Binding-site contacts:
Ligand atom O6 contacts residue ASN89 of chain 1.A at 2.9 Å (h-bond).
Ligand atom C5 contacts residue VAL95 of chain 1.A at 3.9 Å (hydrophobic).
Ligand atom C8 contacts residue ASN89 of chain 1.A at 3.6 Å.
Ligand atom O2 contacts residue PRO31 of chain 1.A at 3.1 Å (h-bond).
Ligand atom N3 contacts residue VAL95 of chain 1.A at 4.4 Å.
Ligand atom C5 contacts residue LEU43 of chain 1.A at 4.2 Å (hydrophobic).
Ligand atom C2 contacts residue VAL36 of chain 1.A at 4.3 Å (hydrophobic).
Ligand atom C6 contacts residue VAL36 of chain 1.A at 4.5 Å (hydrophobic).
Ligand atom N7 contacts residue TYR88 of chain 1.A at 4.4 Å.
Ligand atom N7 contacts residue VAL95 of chain 1.A at 3.9 Å.
Ligand atom N1 contacts residue VAL95 of chain 1.A at 3.8 Å.
Ligand atom O6 contacts residue CYS85 of chain 1.A at 4.0 Å.
Ligand atom O2 contacts residue VAL36 of chain 1.A at 4.3 Å.
Ligand atom N7 contacts residue ASN89 of chain 1.A at 2.7 Å (h-bond).
Ligand atom C6 contacts residue ASN89 of chain 1.A at 3.8 Å.
Ligand atom C5 contacts residue ASN89 of chain 1.A at 3.8 Å.
Ligand atom C4 contacts residue LEU41 of chain 1.A at 4.4 Å (hydrophobic).
Ligand atom C3 contacts residue LEU41 of chain 1.A at 3.7 Å (hydrophobic).
Ligand atom N7 contacts residue LEU43 of chain 1.A at 3.9 Å.
Ligand atom C1 contacts residue PRO31 of chain 1.A at 3.7 Å (hydrophobic).
Ligand atom C4 contacts residue LEU43 of chain 1.A at 4.2 Å (hydrophobic).
Ligand atom N7 contacts residue HIS93 of chain 1.A at 4.4 Å.
Ligand atom C8 contacts residue HIS93 of chain 1.A at 3.9 Å.
Ligand atom C4 contacts residue VAL95 of chain 1.A at 4.5 Å (hydrophobic).
Ligand atom N9 contacts residue HIS93 of chain 1.A at 4.5 Å.
Ligand atom N3 contacts residue LEU41 of chain 1.A at 4.0 Å.
Ligand atom N1 contacts residue PRO31 of chain 1.A at 4.5 Å.
Ligand atom N9 contacts residue LEU43 of chain 1.A at 4.0 Å.
Ligand atom C2 contacts residue VAL95 of chain 1.A at 4.1 Å (hydrophobic).
Ligand atom C8 contacts residue LEU43 of chain 1.A at 3.8 Å (hydrophobic).
Ligand atom C2 contacts residue PRO31 of chain 1.A at 4.0 Å (hydrophobic).
Ligand atom N1 contacts residue VAL36 of chain 1.A at 3.9 Å.
Ligand atom C1 contacts residue PHE32 of chain 1.A at 4.1 Å (hydrophobic).
Ligand atom C6 contacts residue VAL95 of chain 1.A at 3.9 Å (hydrophobic).
Ligand atom C1 contacts residue VAL95 of chain 1.A at 4.2 Å (hydrophobic).
Ligand atom O6 contacts residue VAL95 of chain 1.A at 4.1 Å.
Ligand atom C1 contacts residue VAL36 of chain 1.A at 3.6 Å (hydrophobic).

A small-molecule ligand and the protein it binds are described below.
Small molecule (SMILES): Cn1c(=O)c2[nH]cnc2n(C)c1=O

Sequence of chain 1.A:
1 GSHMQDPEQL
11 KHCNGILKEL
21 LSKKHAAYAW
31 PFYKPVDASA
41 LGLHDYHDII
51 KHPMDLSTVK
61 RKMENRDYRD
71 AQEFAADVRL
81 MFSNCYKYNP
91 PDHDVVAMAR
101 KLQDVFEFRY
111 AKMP